Sequence of chain 1.B:
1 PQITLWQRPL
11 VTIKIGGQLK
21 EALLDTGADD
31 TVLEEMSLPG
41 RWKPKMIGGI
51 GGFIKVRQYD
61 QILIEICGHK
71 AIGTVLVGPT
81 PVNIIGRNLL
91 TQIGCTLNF

Binding-site contacts:
Ligand atom C7 contacts residue ASP29 of chain 1.B at 3.0 Å.
Ligand atom C58 contacts residue GLY48 of chain 1.A at 3.6 Å.
Ligand atom C32 contacts residue ASP25 of chain 1.A at 3.0 Å.
Ligand atom O3 contacts residue ASP29 of chain 1.B at 3.2 Å (salt-bridge).
Ligand atom C26 contacts residue VAL82 of chain 1.B at 3.7 Å (hydrophobic).
Ligand atom C44 contacts residue ILE84 of chain 1.B at 3.7 Å (hydrophobic).
Ligand atom C32 contacts residue GLY27 of chain 1.B at 3.3 Å.
Ligand atom O3 contacts residue ALA28 of chain 1.B at 3.6 Å.
Ligand atom C35 contacts residue VAL82 of chain 1.A at 3.7 Å (hydrophobic).
Ligand atom N12 contacts residue GLY27 of chain 1.A at 3.5 Å (h-bond).
Ligand atom N24 contacts residue ASP25 of chain 1.A at 3.2 Å (salt-bridge).
Ligand atom C22 contacts residue ASP25 of chain 1.B at 3.6 Å.
Ligand atom N1 contacts residue GLY48 of chain 1.B at 3.1 Å (h-bond).
Ligand atom O3 contacts residue GLY27 of chain 1.B at 3.3 Å (h-bond).
Ligand atom C7 contacts residue ARG8 of chain 1.A at 3.0 Å.
Ligand atom O60 contacts residue GLY27 of chain 1.A at 3.3 Å (h-bond).
Ligand atom C59 contacts residue GLY48 of chain 1.A at 3.5 Å.
Ligand atom O8 contacts residue GLY48 of chain 1.B at 3.3 Å (h-bond).
Ligand atom O6 contacts residue ASP25 of chain 1.B at 3.0 Å (salt-bridge).
Ligand atom O46 contacts residue GLY49 of chain 1.B at 3.5 Å.
Ligand atom N24 contacts residue GLY27 of chain 1.B at 3.6 Å (h-bond).
Ligand atom O60 contacts residue ALA28 of chain 1.A at 3.6 Å.
Ligand atom C25 contacts residue VAL82 of chain 1.B at 3.5 Å (hydrophobic).
Ligand atom C56 contacts residue ASP30 of chain 1.A at 3.6 Å.
Ligand atom C28 contacts residue ILE50 of chain 1.A at 3.7 Å (hydrophobic).
Ligand atom C37 contacts residue GLY49 of chain 1.B at 3.5 Å.
Ligand atom O6 contacts residue ASP25 of chain 1.A at 3.4 Å (salt-bridge).
Ligand atom C54 contacts residue ASP30 of chain 1.A at 3.6 Å.
Ligand atom C30 contacts residue GLY48 of chain 1.B at 3.7 Å.
Ligand atom C55 contacts residue ASP30 of chain 1.A at 3.3 Å.
Ligand atom C4 contacts residue ASP25 of chain 1.A at 3.5 Å.
Ligand atom O60 contacts residue ASP29 of chain 1.A at 3.1 Å (salt-bridge).
Ligand atom C51 contacts residue GLY48 of chain 1.A at 3.5 Å.
Ligand atom C24 contacts residue GLY27 of chain 1.A at 3.5 Å.
Ligand atom O6 contacts residue GLY27 of chain 1.A at 3.0 Å (h-bond).
Ligand atom N47 contacts residue GLY27 of chain 1.B at 3.4 Å (h-bond).
Ligand atom C28 contacts residue GLY49 of chain 1.A at 3.6 Å.
Ligand atom C34 contacts residue GLY27 of chain 1.B at 3.7 Å.
Ligand atom C54 contacts residue VAL32 of chain 1.A at 3.6 Å (hydrophobic).
Ligand atom C37 contacts residue ILE50 of chain 1.B at 3.7 Å (hydrophobic).

Sequence of chain 1.A:
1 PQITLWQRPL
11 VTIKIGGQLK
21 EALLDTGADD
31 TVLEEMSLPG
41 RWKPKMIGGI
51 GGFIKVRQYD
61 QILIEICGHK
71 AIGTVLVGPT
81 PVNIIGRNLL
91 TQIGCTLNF

A small-molecule ligand and the protein it binds are described below.
Small molecule (SMILES): COC(=O)N[C@H](C(=O)NN(Cc1ccccc1)C[C@@](O)(Cc1ccccc1)C(=O)N[C@H]1c2ccccc2C[C@H]1O)C(C)C